The protein below binds the small molecule below.
Small molecule (SMILES): Cc1cc2ncn([C@H]3O[C@H](CO)[C@@H](OP(=O)(O)O)[C@H]3O)c2cc1C

Sequence of chain 1.A:
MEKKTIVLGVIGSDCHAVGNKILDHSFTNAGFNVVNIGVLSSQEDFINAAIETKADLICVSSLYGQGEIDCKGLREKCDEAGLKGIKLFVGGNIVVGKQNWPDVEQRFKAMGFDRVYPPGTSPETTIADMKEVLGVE

Binding-site contacts:
Ligand atom C10 contacts residue LEU23 of chain 1.A at 3.6 Å (hydrophobic).
Ligand atom N3 contacts residue SER61 of chain 1.A at 3.6 Å.
Ligand atom O2P contacts residue VAL95 of chain 1.A at 3.9 Å.
Ligand atom N3 contacts residue SER62 of chain 1.A at 3.7 Å.
Ligand atom O1P contacts residue FOP1 of chain 1.B at 2.6 Å (h-bond).
Ligand atom C5 contacts residue GLY91 of chain 1.A at 3.5 Å.
Ligand atom P contacts residue LEU63 of chain 1.A at 3.5 Å.
Ligand atom O3' contacts residue LEU63 of chain 1.A at 3.3 Å.
Ligand atom O2' contacts residue LEU63 of chain 1.A at 3.6 Å.
Ligand atom C7 contacts residue THR121 of chain 1.A at 3.6 Å.
Ligand atom O2' contacts residue PRO119 of chain 1.A at 3.6 Å.
Ligand atom C4 contacts residue GLY92 of chain 1.A at 4.0 Å.
Ligand atom N3 contacts residue GLY91 of chain 1.A at 4.0 Å.
Ligand atom C11 contacts residue SER122 of chain 1.A at 4.1 Å.
Ligand atom C9 contacts residue SER61 of chain 1.A at 4.1 Å.
Ligand atom C4 contacts residue GLY91 of chain 1.A at 3.4 Å.
Ligand atom O2P contacts residue LEU63 of chain 1.A at 3.4 Å.
Ligand atom C10 contacts residue VAL60 of chain 1.A at 4.2 Å (hydrophobic).
Ligand atom C2' contacts residue PRO119 of chain 1.A at 3.9 Å (hydrophobic).
Ligand atom C10 contacts residue GLY91 of chain 1.A at 3.3 Å.
Ligand atom O2' contacts residue GLY92 of chain 1.A at 4.1 Å.
Ligand atom O3' contacts residue FOP1 of chain 1.B at 2.6 Å (h-bond).
Ligand atom O2P contacts residue FOP1 of chain 1.B at 2.6 Å (h-bond).
Ligand atom C3' contacts residue FOP1 of chain 1.B at 3.9 Å.
Ligand atom C4 contacts residue SER61 of chain 1.A at 3.9 Å.
Ligand atom C6 contacts residue THR121 of chain 1.A at 3.7 Å.
Ligand atom C9 contacts residue GLY92 of chain 1.A at 4.1 Å.
Ligand atom C10 contacts residue TYR117 of chain 1.A at 3.7 Å (hydrophobic).
Ligand atom C11 contacts residue TYR117 of chain 1.A at 3.5 Å (hydrophobic).
Ligand atom P contacts residue FOP1 of chain 1.B at 1.6 Å.
Ligand atom C4' contacts residue ASP14 of chain 1.A at 3.7 Å.
Ligand atom C6 contacts residue TYR117 of chain 1.A at 4.0 Å (hydrophobic).
Ligand atom C5 contacts residue GLY92 of chain 1.A at 4.3 Å.
Ligand atom C5' contacts residue ASP14 of chain 1.A at 3.2 Å.
Ligand atom C2 contacts residue LEU63 of chain 1.A at 4.3 Å (hydrophobic).
Ligand atom C5 contacts residue TYR117 of chain 1.A at 4.3 Å (hydrophobic).
Ligand atom C9 contacts residue GLY91 of chain 1.A at 3.9 Å.
Ligand atom O2P contacts residue PRO119 of chain 1.A at 3.4 Å.
Ligand atom C4 contacts residue VAL60 of chain 1.A at 3.7 Å (hydrophobic).
Ligand atom C11 contacts residue THR121 of chain 1.A at 3.1 Å.